The small molecule below binds the protein below.
Small molecule (SMILES): Nc1ncnc2c1ncn2[C@@H]1O[C@H](CO[P](=O)(O)O[P](=O)(O)OC[C@H]2O[C@@H](O)[C@H](O)[C@@H]2O)[C@@H](O)[C@H]1O

Binding-site contacts:
Ligand atom C3D contacts residue ALA49 of chain 1.A at 3.8 Å (hydrophobic).
Ligand atom N3 contacts residue PHE30 of chain 1.A at 3.6 Å.
Ligand atom C3D contacts residue GLY48 of chain 1.A at 3.6 Å.
Ligand atom C2D contacts residue ASN60 of chain 1.A at 3.6 Å.
Ligand atom C1D contacts residue GLY57 of chain 1.A at 3.2 Å.
Ligand atom O2D contacts residue ASN60 of chain 1.A at 3.3 Å (h-bond).
Ligand atom O1B contacts residue GLY217 of chain 1.A at 3.2 Å (h-bond).
Ligand atom PB contacts residue GLY219 of chain 1.A at 3.8 Å.
Ligand atom O2B contacts residue GLY218 of chain 1.A at 3.9 Å.
Ligand atom O5D contacts residue ILE220 of chain 1.A at 3.6 Å.
Ligand atom O2B contacts residue GLY219 of chain 1.A at 2.6 Å (h-bond).
Ligand atom O5' contacts residue GLY219 of chain 1.A at 3.7 Å.
Ligand atom O2D contacts residue ALA49 of chain 1.A at 3.4 Å.
Ligand atom O2B contacts residue ILE220 of chain 1.A at 2.7 Å (h-bond).
Ligand atom N7 contacts residue LEU59 of chain 1.A at 3.7 Å.
Ligand atom N6 contacts residue GLN62 of chain 1.A at 2.9 Å.
Ligand atom O1D contacts residue GLY58 of chain 1.A at 3.6 Å.
Ligand atom O3A contacts residue ALA47 of chain 1.A at 3.3 Å.
Ligand atom O2A contacts residue GLY219 of chain 1.A at 3.3 Å.
Ligand atom N7 contacts residue GLY58 of chain 1.A at 3.6 Å.
Ligand atom O2B contacts residue PHE221 of chain 1.A at 3.0 Å (h-bond).
Ligand atom C3D contacts residue ALA47 of chain 1.A at 3.7 Å (hydrophobic).
Ligand atom C4 contacts residue PHE30 of chain 1.A at 3.7 Å (hydrophobic).
Ligand atom O1D contacts residue ASN60 of chain 1.A at 3.4 Å.
Ligand atom O3D contacts residue PHE221 of chain 1.A at 3.6 Å.
Ligand atom PB contacts residue PHE221 of chain 1.A at 3.8 Å.
Ligand atom O1A contacts residue ALA47 of chain 1.A at 3.8 Å.
Ligand atom N1 contacts residue PHE30 of chain 1.A at 3.7 Å.
Ligand atom O1A contacts residue LEU59 of chain 1.A at 3.3 Å (h-bond).
Ligand atom C6 contacts residue GLN62 of chain 1.A at 3.4 Å.
Ligand atom C2 contacts residue PHE30 of chain 1.A at 3.6 Å (hydrophobic).
Ligand atom C5D contacts residue ALA47 of chain 1.A at 3.4 Å (hydrophobic).
Ligand atom O3D contacts residue ALA49 of chain 1.A at 3.1 Å.
Ligand atom O2A contacts residue ILE220 of chain 1.A at 3.1 Å (h-bond).
Ligand atom O1B contacts residue PHE221 of chain 1.A at 3.4 Å.
Ligand atom N1 contacts residue GLN62 of chain 1.A at 3.5 Å.
Ligand atom C4D contacts residue ILE220 of chain 1.A at 3.7 Å (hydrophobic).
Ligand atom O1D contacts residue GLY57 of chain 1.A at 1.9 Å (h-bond).
Ligand atom O5D contacts residue PHE221 of chain 1.A at 3.3 Å.
Ligand atom O3D contacts residue GLY48 of chain 1.A at 3.9 Å.

Sequence of chain 1.A:
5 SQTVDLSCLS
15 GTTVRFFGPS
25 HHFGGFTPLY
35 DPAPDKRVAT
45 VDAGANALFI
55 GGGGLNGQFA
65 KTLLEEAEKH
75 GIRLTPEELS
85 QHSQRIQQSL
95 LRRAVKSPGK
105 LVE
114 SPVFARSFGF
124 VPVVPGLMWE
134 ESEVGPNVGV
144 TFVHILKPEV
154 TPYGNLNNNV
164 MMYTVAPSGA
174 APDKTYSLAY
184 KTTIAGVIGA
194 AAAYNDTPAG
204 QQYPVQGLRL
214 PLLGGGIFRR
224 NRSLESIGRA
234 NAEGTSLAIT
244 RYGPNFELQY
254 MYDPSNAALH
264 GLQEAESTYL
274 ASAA